Binding-site contacts:
Ligand atom C2 contacts residue ALA157 of chain 3.A at 4.1 Å (hydrophobic).
Ligand atom C1 contacts residue ASN240 of chain 3.A at 1.5 Å.
Ligand atom C7 contacts residue THR242 of chain 3.A at 4.0 Å.
Ligand atom C4 contacts residue ALA157 of chain 3.A at 3.6 Å (hydrophobic).
Ligand atom C8 contacts residue ASN240 of chain 3.A at 3.8 Å.
Ligand atom C5 contacts residue ASN240 of chain 3.A at 3.7 Å.
Ligand atom C7 contacts residue LYS183 of chain 2.A at 3.9 Å.
Ligand atom C6 contacts residue NAG1 of chain 3.C at 3.9 Å.
Ligand atom O7 contacts residue THR242 of chain 3.A at 3.2 Å.
Ligand atom C7 contacts residue ASN240 of chain 3.A at 3.4 Å.
Ligand atom O6 contacts residue ALA157 of chain 3.A at 3.6 Å (h-bond).
Ligand atom C2 contacts residue ASN240 of chain 3.A at 2.5 Å.
Ligand atom N2 contacts residue ARG195 of chain 3.A at 4.0 Å.
Ligand atom O3 contacts residue ASP182 of chain 2.A at 4.1 Å.
Ligand atom O3 contacts residue ALA157 of chain 3.A at 4.1 Å.
Ligand atom O5 contacts residue ALA157 of chain 3.A at 4.1 Å.
Ligand atom C8 contacts residue ARG195 of chain 3.A at 3.6 Å.
Ligand atom O7 contacts residue ASN240 of chain 3.A at 3.4 Å.
Ligand atom O7 contacts residue SER241 of chain 3.A at 3.1 Å.
Ligand atom O5 contacts residue ASN159 of chain 3.A at 3.3 Å.
Ligand atom C5 contacts residue NAG1 of chain 3.C at 3.6 Å.
Ligand atom O7 contacts residue NAG1 of chain 3.C at 4.1 Å.
Ligand atom N2 contacts residue ASN240 of chain 3.A at 2.9 Å (h-bond).
Ligand atom C8 contacts residue NAG1 of chain 3.C at 3.8 Å.
Ligand atom O5 contacts residue ASN240 of chain 3.A at 2.4 Å (h-bond).
Ligand atom C3 contacts residue ALA157 of chain 3.A at 4.2 Å (hydrophobic).
Ligand atom C6 contacts residue ASN159 of chain 3.A at 4.0 Å.
Ligand atom O6 contacts residue THR242 of chain 3.A at 4.0 Å.
Ligand atom C7 contacts residue SER241 of chain 3.A at 4.0 Å.
Ligand atom O3 contacts residue THR242 of chain 3.A at 3.9 Å.
Ligand atom C3 contacts residue ASN240 of chain 3.A at 3.8 Å.
Ligand atom O5 contacts residue LEU158 of chain 3.A at 3.6 Å (h-bond).
Ligand atom O3 contacts residue ARG195 of chain 3.A at 3.3 Å (salt-bridge).
Ligand atom C1 contacts residue ASN159 of chain 3.A at 4.0 Å.
Ligand atom C1 contacts residue LEU158 of chain 3.A at 3.7 Å (hydrophobic).
Ligand atom C7 contacts residue ARG195 of chain 3.A at 3.7 Å.
Ligand atom O6 contacts residue ASN159 of chain 3.A at 3.6 Å.
Ligand atom O7 contacts residue LYS183 of chain 2.A at 3.2 Å (salt-bridge).
Ligand atom O7 contacts residue ARG195 of chain 3.A at 4.1 Å.
Ligand atom C8 contacts residue ILE211 of chain 2.A at 3.2 Å (hydrophobic).

This protein binds this small molecule.
Small molecule (SMILES): CC(=O)N[C@H]1[C@H](O[C@H]2[C@H](O)[C@@H](NC(C)=O)CO[C@@H]2CO)O[C@H](CO)[C@@H](O[C@@H]2O[C@H](CO)[C@@H](O)[C@H](O)[C@@H]2O)[C@@H]1O

Sequence of chain 2.A:
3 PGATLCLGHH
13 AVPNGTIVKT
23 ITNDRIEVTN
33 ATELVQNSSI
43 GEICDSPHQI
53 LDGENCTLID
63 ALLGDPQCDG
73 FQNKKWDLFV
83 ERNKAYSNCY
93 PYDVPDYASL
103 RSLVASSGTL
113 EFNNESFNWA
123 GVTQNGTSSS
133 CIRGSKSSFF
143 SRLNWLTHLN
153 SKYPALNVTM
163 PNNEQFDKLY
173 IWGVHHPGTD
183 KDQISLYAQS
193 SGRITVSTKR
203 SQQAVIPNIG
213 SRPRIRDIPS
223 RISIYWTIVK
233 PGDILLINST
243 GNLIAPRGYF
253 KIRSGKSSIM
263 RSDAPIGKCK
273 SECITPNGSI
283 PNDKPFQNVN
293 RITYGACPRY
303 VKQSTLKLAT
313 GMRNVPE

Sequence of chain 3.A:
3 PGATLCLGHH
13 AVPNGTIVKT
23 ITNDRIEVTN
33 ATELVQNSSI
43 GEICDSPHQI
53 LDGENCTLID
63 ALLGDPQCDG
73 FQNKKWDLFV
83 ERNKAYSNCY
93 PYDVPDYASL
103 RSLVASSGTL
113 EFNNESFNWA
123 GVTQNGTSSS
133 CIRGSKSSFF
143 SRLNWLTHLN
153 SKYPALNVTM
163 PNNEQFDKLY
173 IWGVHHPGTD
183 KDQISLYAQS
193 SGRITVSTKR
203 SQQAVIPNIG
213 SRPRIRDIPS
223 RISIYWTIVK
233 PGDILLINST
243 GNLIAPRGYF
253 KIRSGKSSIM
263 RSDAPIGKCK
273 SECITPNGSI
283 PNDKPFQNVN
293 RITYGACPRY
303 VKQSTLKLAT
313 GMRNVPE